Sequence of chain 2.A:
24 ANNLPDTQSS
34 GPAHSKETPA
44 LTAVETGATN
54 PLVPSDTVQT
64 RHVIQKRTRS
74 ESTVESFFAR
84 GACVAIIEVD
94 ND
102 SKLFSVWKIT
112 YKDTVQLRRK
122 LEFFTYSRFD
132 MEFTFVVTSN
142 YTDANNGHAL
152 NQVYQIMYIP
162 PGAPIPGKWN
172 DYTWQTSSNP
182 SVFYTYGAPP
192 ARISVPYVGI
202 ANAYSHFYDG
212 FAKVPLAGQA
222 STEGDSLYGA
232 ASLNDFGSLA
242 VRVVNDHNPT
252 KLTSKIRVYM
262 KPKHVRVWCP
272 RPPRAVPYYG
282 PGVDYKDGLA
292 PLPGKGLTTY

A small-molecule ligand and the protein it binds are described below.
Small molecule (SMILES): COc1ccc(OCc2ccc(COc3c(Cl)cccc3Cl)cc2)c(Cl)c1

Sequence of chain 2.C:
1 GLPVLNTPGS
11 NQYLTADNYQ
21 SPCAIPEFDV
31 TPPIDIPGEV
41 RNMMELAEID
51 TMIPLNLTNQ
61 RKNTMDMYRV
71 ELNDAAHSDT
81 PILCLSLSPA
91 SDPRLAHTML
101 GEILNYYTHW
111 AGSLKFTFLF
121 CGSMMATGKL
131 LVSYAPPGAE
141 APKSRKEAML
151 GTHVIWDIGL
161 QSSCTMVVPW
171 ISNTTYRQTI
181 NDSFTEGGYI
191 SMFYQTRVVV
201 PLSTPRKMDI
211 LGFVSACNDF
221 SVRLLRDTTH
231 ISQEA

Binding-site contacts:
Ligand atom C21 contacts residue SER128 of chain 2.A at 3.8 Å.
Ligand atom C6 contacts residue TYR112 of chain 2.A at 3.7 Å (hydrophobic).
Ligand atom C7 contacts residue MET132 of chain 2.A at 3.3 Å (hydrophobic).
Ligand atom C9 contacts residue VAL199 of chain 2.A at 3.6 Å (hydrophobic).
Ligand atom C20 contacts residue ILE194 of chain 2.A at 3.8 Å (hydrophobic).
Ligand atom C12 contacts residue PHE134 of chain 2.A at 3.8 Å (hydrophobic).
Ligand atom O2 contacts residue VAL196 of chain 2.A at 3.4 Å.
Ligand atom CL3 contacts residue LEU240 of chain 2.A at 3.8 Å.
Ligand atom C1 contacts residue TYR205 of chain 2.A at 3.8 Å (hydrophobic).
Ligand atom C7 contacts residue PHE237 of chain 2.A at 3.5 Å (hydrophobic).
Ligand atom C13 contacts residue ILE110 of chain 2.A at 3.7 Å (hydrophobic).
Ligand atom C12 contacts residue ILE110 of chain 2.A at 3.8 Å (hydrophobic).
Ligand atom C9 contacts residue PHE237 of chain 2.A at 3.7 Å (hydrophobic).
Ligand atom CL2 contacts residue ALA24 of chain 2.C at 3.5 Å.
Ligand atom C16 contacts residue TYR159 of chain 2.A at 3.8 Å (hydrophobic).
Ligand atom O3 contacts residue PHE130 of chain 2.A at 3.6 Å.
Ligand atom C3 contacts residue MET132 of chain 2.A at 3.7 Å (hydrophobic).
Ligand atom C11 contacts residue ILE110 of chain 2.A at 3.8 Å (hydrophobic).
Ligand atom C16 contacts residue ALA24 of chain 2.C at 3.8 Å (hydrophobic).
Ligand atom C5 contacts residue TYR112 of chain 2.A at 3.5 Å (hydrophobic).
Ligand atom C17 contacts residue TYR159 of chain 2.A at 3.7 Å (hydrophobic).
Ligand atom C13 contacts residue MET132 of chain 2.A at 3.4 Å (hydrophobic).
Ligand atom C17 contacts residue ALA24 of chain 2.C at 3.7 Å (hydrophobic).
Ligand atom CL2 contacts residue ILE25 of chain 2.C at 3.4 Å.
Ligand atom C20 contacts residue LEU240 of chain 2.A at 3.8 Å (hydrophobic).
Ligand atom C21 contacts residue TYR205 of chain 2.A at 3.8 Å (hydrophobic).
Ligand atom O1 contacts residue PHE237 of chain 2.A at 3.8 Å.
Ligand atom C4 contacts residue MET132 of chain 2.A at 3.8 Å (hydrophobic).
Ligand atom C13 contacts residue PHE134 of chain 2.A at 3.7 Å (hydrophobic).
Ligand atom O1 contacts residue MET132 of chain 2.A at 3.7 Å.
Ligand atom C2 contacts residue PHE237 of chain 2.A at 3.6 Å (hydrophobic).
Ligand atom C8 contacts residue MET132 of chain 2.A at 3.4 Å (hydrophobic).
Ligand atom CL3 contacts residue PHE134 of chain 2.A at 3.8 Å.
Ligand atom O3 contacts residue TYR112 of chain 2.A at 3.6 Å.
Ligand atom C14 contacts residue TYR159 of chain 2.A at 3.5 Å (hydrophobic).
Ligand atom CL2 contacts residue TYR159 of chain 2.A at 3.6 Å.
Ligand atom C10 contacts residue TYR159 of chain 2.A at 3.5 Å (hydrophobic).
Ligand atom C21 contacts residue HIS207 of chain 2.A at 3.6 Å.
Ligand atom C19 contacts residue LEU240 of chain 2.A at 3.8 Å (hydrophobic).
Ligand atom O1 contacts residue ILE110 of chain 2.A at 3.7 Å.